This protein binds this small molecule.
Small molecule (SMILES): CCCC/C=C/C(=O)N[C@@H](Cc1cc(F)cc(F)c1)C(=O)N[C@H]1COC(=O)[C@@H]2C[C@@H](C)CN2C(=O)[C@H](C)NC(=O)[C@@H]2CCCCN2C(=O)[C@@H]2CCCN2C1=O

Binding-site contacts:
Ligand atom N1 contacts residue TYR63 of chain 1.D at 3.1 Å (h-bond).
Ligand atom F1 contacts residue LEU49 of chain 1.C at 3.5 Å.
Ligand atom C12 contacts residue LEU49 of chain 1.C at 3.6 Å (hydrophobic).
Ligand atom C2 contacts residue LEU24 of chain 1.D at 3.3 Å (hydrophobic).
Ligand atom C24 contacts residue TYR63 of chain 1.D at 3.8 Å (hydrophobic).
Ligand atom F2 contacts residue THR80 of chain 1.C at 3.5 Å.
Ligand atom C11 contacts residue LEU49 of chain 1.C at 3.8 Å (hydrophobic).
Ligand atom C15 contacts residue HIS83 of chain 1.C at 3.5 Å.
Ligand atom F1 contacts residue VAL45 of chain 1.C at 3.7 Å.
Ligand atom C23 contacts residue ILE29 of chain 1.D at 3.7 Å (hydrophobic).
Ligand atom C13 contacts residue THR80 of chain 1.C at 3.5 Å.
Ligand atom N3 contacts residue TYR61 of chain 1.D at 3.8 Å.
Ligand atom C9 contacts residue MET190 of chain 1.D at 3.7 Å (hydrophobic).
Ligand atom C13 contacts residue ILE93 of chain 1.D at 3.8 Å (hydrophobic).
Ligand atom O5 contacts residue TYR63 of chain 1.D at 2.8 Å (h-bond).
Ligand atom F2 contacts residue LEU115 of chain 1.D at 3.8 Å.
Ligand atom C1 contacts residue ARG23 of chain 1.D at 3.7 Å.
Ligand atom C3 contacts residue ALA53 of chain 1.C at 3.7 Å (hydrophobic).
Ligand atom C33 contacts residue MET190 of chain 1.D at 3.8 Å (hydrophobic).
Ligand atom C20 contacts residue TYR61 of chain 1.D at 3.7 Å (hydrophobic).
Ligand atom C27 contacts residue ILE91 of chain 1.D at 3.4 Å (hydrophobic).
Ligand atom C26 contacts residue TYR61 of chain 1.D at 3.8 Å (hydrophobic).
Ligand atom F2 contacts residue HIS83 of chain 1.C at 3.5 Å.
Ligand atom F1 contacts residue ILE93 of chain 1.D at 3.5 Å.
Ligand atom C25 contacts residue TYR61 of chain 1.D at 3.6 Å (hydrophobic).
Ligand atom C7 contacts residue LEU49 of chain 1.C at 3.6 Å (hydrophobic).
Ligand atom C21 contacts residue TYR61 of chain 1.D at 3.5 Å (hydrophobic).
Ligand atom C27 contacts residue GLN89 of chain 1.D at 3.5 Å.
Ligand atom C24 contacts residue TYR61 of chain 1.D at 3.8 Å (hydrophobic).
Ligand atom F1 contacts residue TYR63 of chain 1.D at 3.6 Å.
Ligand atom C4 contacts residue ILE29 of chain 1.D at 3.6 Å (hydrophobic).
Ligand atom C6 contacts residue TYR63 of chain 1.D at 3.4 Å (hydrophobic).
Ligand atom C7 contacts residue TYR63 of chain 1.D at 3.8 Å (hydrophobic).
Ligand atom C23 contacts residue ASP27 of chain 1.D at 3.6 Å.
Ligand atom O5 contacts residue ILE91 of chain 1.D at 3.7 Å.
Ligand atom C11 contacts residue TYR63 of chain 1.D at 3.5 Å (hydrophobic).
Ligand atom O1 contacts residue LEU49 of chain 1.C at 3.7 Å.
Ligand atom O5 contacts residue TYR61 of chain 1.D at 3.8 Å.
Ligand atom C25 contacts residue TYR63 of chain 1.D at 3.8 Å (hydrophobic).
Ligand atom C1 contacts residue ASP27 of chain 1.D at 3.8 Å.

Sequence of chain 1.D:
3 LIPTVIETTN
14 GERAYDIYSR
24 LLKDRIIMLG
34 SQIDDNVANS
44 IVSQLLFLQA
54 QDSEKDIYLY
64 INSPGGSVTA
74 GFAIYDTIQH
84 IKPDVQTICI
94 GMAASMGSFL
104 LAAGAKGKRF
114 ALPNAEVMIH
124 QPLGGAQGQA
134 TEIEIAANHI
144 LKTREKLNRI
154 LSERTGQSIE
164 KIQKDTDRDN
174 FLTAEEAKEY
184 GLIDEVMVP

Sequence of chain 1.C:
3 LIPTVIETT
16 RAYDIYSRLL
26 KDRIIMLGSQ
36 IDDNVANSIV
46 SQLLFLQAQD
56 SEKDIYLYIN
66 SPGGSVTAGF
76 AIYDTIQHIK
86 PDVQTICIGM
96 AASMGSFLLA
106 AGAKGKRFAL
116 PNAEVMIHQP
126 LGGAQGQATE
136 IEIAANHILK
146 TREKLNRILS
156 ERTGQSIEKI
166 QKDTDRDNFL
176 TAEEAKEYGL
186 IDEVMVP